The small molecule below binds the protein below.
Small molecule (SMILES): CC(C)(CO)[C@@H](O)C(=O)[O-]

Binding-site contacts:
Ligand atom O3 contacts residue ASN209 of chain 1.B at 2.8 Å (h-bond).
Ligand atom C4 contacts residue TRP192 of chain 1.B at 3.6 Å (hydrophobic).
Ligand atom C4 contacts residue ASN209 of chain 1.B at 3.9 Å.
Ligand atom C4 contacts residue VAL213 of chain 1.B at 4.0 Å (hydrophobic).
Ligand atom C1 contacts residue TRP192 of chain 1.B at 4.1 Å (hydrophobic).
Ligand atom C6 contacts residue SER90 of chain 1.B at 4.1 Å.
Ligand atom C6 contacts residue GLN145 of chain 1.B at 3.3 Å.
Ligand atom C2 contacts residue GLN145 of chain 1.B at 3.9 Å.
Ligand atom C1 contacts residue SER90 of chain 1.B at 4.3 Å.
Ligand atom C3 contacts residue GLN145 of chain 1.B at 4.4 Å.
Ligand atom C3 contacts residue SER90 of chain 1.B at 4.4 Å.
Ligand atom O3 contacts residue GLN145 of chain 1.B at 3.0 Å (h-bond).
Ligand atom O1 contacts residue ASN209 of chain 1.B at 3.0 Å (h-bond).
Ligand atom C1 contacts residue ASN209 of chain 1.B at 4.0 Å.
Ligand atom O2 contacts residue TRP192 of chain 1.B at 4.0 Å.
Ligand atom O4 contacts residue GLN145 of chain 1.B at 3.6 Å.
Ligand atom C1 contacts residue ARG169 of chain 1.B at 3.7 Å.
Ligand atom C6 contacts residue LEU34 of chain 1.B at 4.4 Å (hydrophobic).
Ligand atom C5 contacts residue ALA33 of chain 1.B at 4.0 Å (hydrophobic).
Ligand atom O4 contacts residue SER90 of chain 1.B at 3.0 Å.
Ligand atom C5 contacts residue TRP192 of chain 1.B at 3.8 Å (hydrophobic).
Ligand atom O3 contacts residue ARG148 of chain 1.B at 3.1 Å (salt-bridge).
Ligand atom C5 contacts residue GLU72 of chain 1.B at 3.6 Å.
Ligand atom C6 contacts residue TYR40 of chain 1.B at 3.7 Å (hydrophobic).
Ligand atom C2 contacts residue SER90 of chain 1.B at 3.5 Å.
Ligand atom O3 contacts residue SER90 of chain 1.B at 3.9 Å.
Ligand atom O4 contacts residue TYR40 of chain 1.B at 2.8 Å (h-bond).
Ligand atom O1 contacts residue ARG148 of chain 1.B at 3.1 Å (salt-bridge).
Ligand atom C2 contacts residue ARG148 of chain 1.B at 4.2 Å.
Ligand atom O1 contacts residue TRP192 of chain 1.B at 3.9 Å.
Ligand atom O1 contacts residue THR171 of chain 1.B at 3.5 Å.
Ligand atom C1 contacts residue ARG148 of chain 1.B at 4.0 Å.
Ligand atom O1 contacts residue ARG169 of chain 1.B at 2.9 Å (salt-bridge).
Ligand atom C3 contacts residue ASN209 of chain 1.B at 4.4 Å.
Ligand atom C1 contacts residue THR171 of chain 1.B at 3.6 Å.
Ligand atom O2 contacts residue ARG169 of chain 1.B at 2.9 Å (salt-bridge).
Ligand atom C2 contacts residue ASN209 of chain 1.B at 3.8 Å.
Ligand atom O2 contacts residue THR171 of chain 1.B at 3.5 Å.
Ligand atom C6 contacts residue GLU72 of chain 1.B at 4.0 Å.
Ligand atom O4 contacts residue GLU72 of chain 1.B at 2.8 Å (salt-bridge).

Sequence of chain 1.B:
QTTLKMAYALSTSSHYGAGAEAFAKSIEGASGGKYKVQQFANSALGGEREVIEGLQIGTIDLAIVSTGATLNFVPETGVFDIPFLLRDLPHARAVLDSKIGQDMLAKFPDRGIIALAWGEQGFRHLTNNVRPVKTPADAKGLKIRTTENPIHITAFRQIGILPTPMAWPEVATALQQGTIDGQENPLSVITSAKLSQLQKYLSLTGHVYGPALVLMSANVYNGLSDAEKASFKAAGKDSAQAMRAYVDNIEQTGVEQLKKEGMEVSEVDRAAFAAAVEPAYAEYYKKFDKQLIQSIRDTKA